Binding-site contacts:
Ligand atom C22 contacts residue HIS89 of chain 1.C at 3.3 Å.
Ligand atom C12 contacts residue GLY16 of chain 1.C at 3.5 Å.
Ligand atom N1 contacts residue ILE15 of chain 1.C at 3.8 Å.
Ligand atom C13 contacts residue GLU17 of chain 1.C at 3.2 Å.
Ligand atom N9 contacts residue PHE85 of chain 1.C at 3.6 Å.
Ligand atom C2 contacts residue LEU88 of chain 1.C at 3.4 Å (hydrophobic).
Ligand atom C19 contacts residue ASP91 of chain 1.C at 3.6 Å.
Ligand atom C12 contacts residue ILE15 of chain 1.C at 3.4 Å (hydrophobic).
Ligand atom C6 contacts residue LEU139 of chain 1.C at 3.5 Å (hydrophobic).
Ligand atom O25 contacts residue LYS94 of chain 1.C at 3.3 Å.
Ligand atom N3 contacts residue ALA36 of chain 1.C at 3.6 Å.
Ligand atom S23 contacts residue ASP91 of chain 1.C at 3.6 Å.
Ligand atom S23 contacts residue LYS94 of chain 1.C at 3.5 Å.
Ligand atom C17 contacts residue LEU88 of chain 1.C at 3.0 Å (hydrophobic).
Ligand atom C5 contacts residue LEU139 of chain 1.C at 3.4 Å (hydrophobic).
Ligand atom C17 contacts residue ILE15 of chain 1.C at 3.4 Å (hydrophobic).
Ligand atom C20 contacts residue GLN90 of chain 1.C at 3.6 Å.
Ligand atom N9 contacts residue GLU86 of chain 1.C at 2.9 Å (salt-bridge).
Ligand atom C22 contacts residue LEU88 of chain 1.C at 3.3 Å (hydrophobic).
Ligand atom C21 contacts residue HIS89 of chain 1.C at 3.2 Å.
Ligand atom N3 contacts residue LEU139 of chain 1.C at 3.7 Å.
Ligand atom C22 contacts residue ILE15 of chain 1.C at 3.4 Å (hydrophobic).
Ligand atom O24 contacts residue ASP91 of chain 1.C at 3.0 Å (salt-bridge).
Ligand atom O24 contacts residue LYS94 of chain 1.C at 3.1 Å.
Ligand atom N9 contacts residue VAL69 of chain 1.C at 3.6 Å.
Ligand atom N3 contacts residue LEU88 of chain 1.C at 3.4 Å (h-bond).
Ligand atom N1 contacts residue LEU139 of chain 1.C at 3.7 Å.
Ligand atom N9 contacts residue ALA36 of chain 1.C at 3.6 Å.
Ligand atom C13 contacts residue GLY16 of chain 1.C at 3.4 Å.
Ligand atom C4 contacts residue ALA36 of chain 1.C at 3.4 Å (hydrophobic).
Ligand atom C8 contacts residue VAL69 of chain 1.C at 3.4 Å (hydrophobic).
Ligand atom O6 contacts residue VAL23 of chain 1.C at 3.7 Å.
Ligand atom O24 contacts residue GLN90 of chain 1.C at 3.5 Å.
Ligand atom C8 contacts residue PHE85 of chain 1.C at 3.4 Å (hydrophobic).
Ligand atom N2 contacts residue ILE15 of chain 1.C at 3.2 Å.
Ligand atom C2 contacts residue ILE15 of chain 1.C at 3.6 Å (hydrophobic).
Ligand atom N2 contacts residue LEU88 of chain 1.C at 2.6 Å (h-bond).
Ligand atom C4 contacts residue LEU139 of chain 1.C at 3.5 Å (hydrophobic).
Ligand atom N26 contacts residue ASP91 of chain 1.C at 3.0 Å (salt-bridge).
Ligand atom N2 contacts residue PHE87 of chain 1.C at 3.8 Å.

The protein below binds the small molecule below.
Small molecule (SMILES): NS(=O)(=O)c1ccc(Nc2nc(OCC3CCCCC3)c3nc[nH]c3n2)cc1

Sequence of chain 1.C:
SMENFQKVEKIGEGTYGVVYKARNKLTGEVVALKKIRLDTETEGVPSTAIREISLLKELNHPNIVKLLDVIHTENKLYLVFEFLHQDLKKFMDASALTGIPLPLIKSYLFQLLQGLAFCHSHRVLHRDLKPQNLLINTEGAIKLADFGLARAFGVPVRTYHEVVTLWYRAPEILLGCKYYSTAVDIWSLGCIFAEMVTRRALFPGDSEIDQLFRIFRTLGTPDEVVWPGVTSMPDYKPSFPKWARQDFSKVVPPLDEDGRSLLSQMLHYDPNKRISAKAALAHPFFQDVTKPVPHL